Sequence of chain 1.A:
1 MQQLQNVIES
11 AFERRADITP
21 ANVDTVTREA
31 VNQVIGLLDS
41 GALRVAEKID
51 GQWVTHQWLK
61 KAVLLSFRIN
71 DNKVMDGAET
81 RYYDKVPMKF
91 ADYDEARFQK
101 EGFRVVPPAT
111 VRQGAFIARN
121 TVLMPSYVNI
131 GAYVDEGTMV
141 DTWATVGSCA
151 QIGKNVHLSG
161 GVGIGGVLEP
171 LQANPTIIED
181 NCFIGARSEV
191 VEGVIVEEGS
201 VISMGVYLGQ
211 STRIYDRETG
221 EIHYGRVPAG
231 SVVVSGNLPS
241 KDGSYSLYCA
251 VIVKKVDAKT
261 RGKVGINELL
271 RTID

Binding-site contacts:
Ligand atom CB contacts residue MET139 of chain 1.A at 4.0 Å (hydrophobic).
Ligand atom OXT contacts residue GLY166 of chain 3.A at 3.4 Å.
Ligand atom C6 contacts residue ARG112 of chain 3.A at 3.5 Å.
Ligand atom O contacts residue SER148 of chain 3.A at 3.4 Å (h-bond).
Ligand atom O contacts residue GLU169 of chain 3.A at 3.1 Å (salt-bridge).
Ligand atom C7 contacts residue ARG104 of chain 1.A at 3.4 Å.
Ligand atom O72 contacts residue VAL122 of chain 1.A at 4.0 Å.
Ligand atom O contacts residue SCO1 of chain 1.C at 3.5 Å (h-bond).
Ligand atom CB contacts residue ASP141 of chain 1.A at 3.6 Å.
Ligand atom N contacts residue SCO1 of chain 1.C at 2.8 Å (h-bond).
Ligand atom C7 contacts residue PHE67 of chain 3.A at 3.8 Å (hydrophobic).
Ligand atom OXT contacts residue VAL167 of chain 3.A at 4.0 Å.
Ligand atom C7 contacts residue MET124 of chain 1.A at 3.8 Å (hydrophobic).
Ligand atom O contacts residue VAL167 of chain 3.A at 3.3 Å (h-bond).
Ligand atom C5 contacts residue MET124 of chain 1.A at 3.9 Å (hydrophobic).
Ligand atom C contacts residue LEU168 of chain 3.A at 4.0 Å (hydrophobic).
Ligand atom OXT contacts residue ASN129 of chain 3.A at 3.6 Å.
Ligand atom O contacts residue LEU168 of chain 3.A at 2.9 Å (h-bond).
Ligand atom O71 contacts residue ARG104 of chain 1.A at 2.9 Å (salt-bridge).
Ligand atom CA contacts residue GLU169 of chain 3.A at 3.6 Å.
Ligand atom O72 contacts residue MET139 of chain 1.A at 3.7 Å.
Ligand atom O contacts residue GLY166 of chain 3.A at 3.6 Å.
Ligand atom N contacts residue GLU169 of chain 3.A at 2.6 Å (salt-bridge).
Ligand atom C contacts residue GLY166 of chain 3.A at 3.8 Å.
Ligand atom O71 contacts residue PHE67 of chain 3.A at 3.2 Å.
Ligand atom C contacts residue SER148 of chain 3.A at 3.5 Å.
Ligand atom O71 contacts residue MET124 of chain 1.A at 4.0 Å.
Ligand atom CA contacts residue SCO1 of chain 1.C at 3.6 Å.
Ligand atom C4 contacts residue ASN129 of chain 3.A at 3.7 Å.
Ligand atom O71 contacts residue ARG112 of chain 3.A at 2.9 Å (salt-bridge).
Ligand atom O72 contacts residue ARG104 of chain 1.A at 2.6 Å (salt-bridge).
Ligand atom CB contacts residue GLU169 of chain 3.A at 3.7 Å.
Ligand atom C5 contacts residue MET139 of chain 1.A at 3.8 Å (hydrophobic).
Ligand atom CA contacts residue ASP141 of chain 1.A at 3.4 Å.
Ligand atom N contacts residue ASP141 of chain 1.A at 2.8 Å (salt-bridge).
Ligand atom C contacts residue SCO1 of chain 1.C at 3.5 Å.
Ligand atom O72 contacts residue LEU270 of chain 1.A at 3.8 Å.
Ligand atom C6 contacts residue MET124 of chain 1.A at 3.7 Å (hydrophobic).
Ligand atom C7 contacts residue ARG112 of chain 3.A at 3.6 Å.
Ligand atom OXT contacts residue SER148 of chain 3.A at 2.7 Å (h-bond).

Sequence of chain 3.A:
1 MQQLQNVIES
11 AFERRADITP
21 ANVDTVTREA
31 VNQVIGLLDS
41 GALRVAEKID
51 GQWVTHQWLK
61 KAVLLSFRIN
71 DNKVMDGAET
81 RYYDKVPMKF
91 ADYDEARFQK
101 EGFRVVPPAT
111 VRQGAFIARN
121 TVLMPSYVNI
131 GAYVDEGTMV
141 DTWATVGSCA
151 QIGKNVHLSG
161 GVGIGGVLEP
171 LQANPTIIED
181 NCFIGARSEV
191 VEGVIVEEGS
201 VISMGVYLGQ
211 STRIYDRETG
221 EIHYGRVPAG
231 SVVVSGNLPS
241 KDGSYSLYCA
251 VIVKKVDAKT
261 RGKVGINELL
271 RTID

The protein below binds the small molecule below.
Small molecule (SMILES): N[C@@H](CCCCC(=O)O)C(=O)O